Sequence of chain 1.C:
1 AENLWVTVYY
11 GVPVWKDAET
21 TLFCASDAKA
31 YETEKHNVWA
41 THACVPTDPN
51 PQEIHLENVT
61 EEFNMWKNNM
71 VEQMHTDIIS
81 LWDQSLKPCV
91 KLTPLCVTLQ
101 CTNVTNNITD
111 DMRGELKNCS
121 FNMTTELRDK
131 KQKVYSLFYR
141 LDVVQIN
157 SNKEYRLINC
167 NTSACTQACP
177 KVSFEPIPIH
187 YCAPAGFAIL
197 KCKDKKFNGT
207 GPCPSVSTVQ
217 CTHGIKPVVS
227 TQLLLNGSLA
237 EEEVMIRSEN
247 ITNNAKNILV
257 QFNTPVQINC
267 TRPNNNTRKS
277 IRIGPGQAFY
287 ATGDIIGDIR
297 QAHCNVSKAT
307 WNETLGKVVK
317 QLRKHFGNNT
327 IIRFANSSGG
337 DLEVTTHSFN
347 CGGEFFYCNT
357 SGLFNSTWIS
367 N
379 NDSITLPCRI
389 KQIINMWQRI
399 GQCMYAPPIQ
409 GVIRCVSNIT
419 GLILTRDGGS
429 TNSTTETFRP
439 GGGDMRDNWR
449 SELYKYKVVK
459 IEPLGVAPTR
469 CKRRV

This protein binds this small molecule.
Small molecule (SMILES): CC(=O)N[C@H]1[C@H](O[C@H]2[C@H](O)[C@@H](NC(C)=O)CO[C@@H]2CO)O[C@H](CO)[C@@H](O[C@@H]2O[C@H](CO)[C@@H](O)[C@H](O)[C@@H]2O)[C@@H]1O

Binding-site contacts:
Ligand atom C1 contacts residue THR383 of chain 1.C at 4.2 Å.
Ligand atom O3 contacts residue HIS299 of chain 1.C at 4.0 Å.
Ligand atom C8 contacts residue THR267 of chain 1.C at 4.4 Å.
Ligand atom N2 contacts residue HIS299 of chain 1.C at 3.5 Å (h-bond).
Ligand atom C6 contacts residue THR383 of chain 1.C at 3.8 Å.
Ligand atom O5 contacts residue ASN301 of chain 1.C at 2.4 Å (h-bond).
Ligand atom C1 contacts residue ASN301 of chain 1.C at 1.4 Å.
Ligand atom N2 contacts residue ASN301 of chain 1.C at 2.9 Å (h-bond).
Ligand atom C5 contacts residue THR383 of chain 1.C at 3.7 Å.
Ligand atom C4 contacts residue ASN301 of chain 1.C at 4.2 Å.
Ligand atom O5 contacts residue ARG296 of chain 1.C at 4.1 Å.
Ligand atom C1 contacts residue HIS299 of chain 1.C at 4.1 Å.
Ligand atom O7 contacts residue ARG412 of chain 1.C at 3.9 Å.
Ligand atom C2 contacts residue HIS299 of chain 1.C at 3.9 Å.
Ligand atom O7 contacts residue ASN301 of chain 1.C at 3.2 Å (h-bond).
Ligand atom C8 contacts residue ASN301 of chain 1.C at 4.3 Å.
Ligand atom C3 contacts residue ASN301 of chain 1.C at 3.8 Å.
Ligand atom C8 contacts residue ARG412 of chain 1.C at 3.4 Å.
Ligand atom O7 contacts residue ASN265 of chain 1.C at 3.8 Å.
Ligand atom C6 contacts residue ARG296 of chain 1.C at 3.9 Å.
Ligand atom C7 contacts residue ASN301 of chain 1.C at 3.2 Å.
Ligand atom C5 contacts residue ASN301 of chain 1.C at 3.7 Å.
Ligand atom C3 contacts residue HIS299 of chain 1.C at 3.5 Å.
Ligand atom O6 contacts residue ARG296 of chain 1.C at 2.4 Å (salt-bridge).
Ligand atom O5 contacts residue THR383 of chain 1.C at 3.7 Å.
Ligand atom C7 contacts residue ASN265 of chain 1.C at 4.1 Å.
Ligand atom C7 contacts residue ARG412 of chain 1.C at 4.1 Å.
Ligand atom C2 contacts residue ASN301 of chain 1.C at 2.5 Å.
Ligand atom C8 contacts residue ASN265 of chain 1.C at 3.2 Å.